Sequence of chain 1.A:
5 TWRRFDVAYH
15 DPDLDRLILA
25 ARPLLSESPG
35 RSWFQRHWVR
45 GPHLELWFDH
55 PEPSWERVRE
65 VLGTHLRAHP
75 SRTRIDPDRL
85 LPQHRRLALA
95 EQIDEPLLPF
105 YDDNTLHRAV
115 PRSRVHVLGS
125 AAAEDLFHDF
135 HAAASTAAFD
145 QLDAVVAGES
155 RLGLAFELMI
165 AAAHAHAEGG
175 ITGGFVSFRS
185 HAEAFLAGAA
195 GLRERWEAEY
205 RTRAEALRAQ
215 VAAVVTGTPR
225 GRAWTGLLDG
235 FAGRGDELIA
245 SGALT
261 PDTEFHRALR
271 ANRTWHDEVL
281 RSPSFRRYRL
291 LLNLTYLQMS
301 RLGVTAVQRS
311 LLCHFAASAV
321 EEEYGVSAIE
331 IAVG

Binding-site contacts:
Ligand atom S23 contacts residue ILE331 of chain 1.A at 3.8 Å.
Ligand atom C08 contacts residue ILE331 of chain 1.A at 3.5 Å (hydrophobic).
Ligand atom C29 contacts residue SER181 of chain 1.A at 3.8 Å.
Ligand atom N14 contacts residue VAL180 of chain 1.A at 3.4 Å.
Ligand atom O34 contacts residue HIS185 of chain 1.A at 2.8 Å (h-bond).
Ligand atom N09 contacts residue VAL279 of chain 1.A at 3.7 Å.
Ligand atom C17 contacts residue GLY177 of chain 1.A at 3.2 Å.
Ligand atom C16 contacts residue SER181 of chain 1.A at 3.4 Å.
Ligand atom O33 contacts residue SER184 of chain 1.A at 2.7 Å (h-bond).
Ligand atom C05 contacts residue THR274 of chain 1.A at 3.7 Å.
Ligand atom C16 contacts residue PHE285 of chain 1.A at 3.7 Å (hydrophobic).
Ligand atom N04 contacts residue ASN272 of chain 1.A at 3.3 Å (h-bond).
Ligand atom S12 contacts residue ASN272 of chain 1.A at 3.4 Å (h-bond).
Ligand atom C10 contacts residue VAL279 of chain 1.A at 3.8 Å (hydrophobic).
Ligand atom C30 contacts residue SER184 of chain 1.A at 3.4 Å.
Ligand atom C15 contacts residue VAL180 of chain 1.A at 3.6 Å (hydrophobic).
Ligand atom N04 contacts residue THR274 of chain 1.A at 3.6 Å.
Ligand atom C11 contacts residue LEU269 of chain 1.A at 3.6 Å (hydrophobic).
Ligand atom O34 contacts residue ARG289 of chain 1.A at 3.0 Å (salt-bridge).
Ligand atom C29 contacts residue SER184 of chain 1.A at 3.6 Å.
Ligand atom C13 contacts residue VAL180 of chain 1.A at 3.8 Å (hydrophobic).
Ligand atom C32 contacts residue SER184 of chain 1.A at 3.5 Å.
Ligand atom O34 contacts residue SER181 of chain 1.A at 3.3 Å (h-bond).
Ligand atom N28 contacts residue PHE285 of chain 1.A at 3.5 Å.
Ligand atom C02 contacts residue THR274 of chain 1.A at 3.6 Å.
Ligand atom N04 contacts residue ILE331 of chain 1.A at 3.7 Å.
Ligand atom S31 contacts residue LEU269 of chain 1.A at 3.5 Å.
Ligand atom C30 contacts residue LEU269 of chain 1.A at 3.7 Å (hydrophobic).
Ligand atom S31 contacts residue TRP275 of chain 1.A at 3.5 Å.
Ligand atom C27 contacts residue SER181 of chain 1.A at 3.7 Å.
Ligand atom C30 contacts residue TRP275 of chain 1.A at 3.8 Å (hydrophobic).
Ligand atom C32 contacts residue HIS185 of chain 1.A at 3.4 Å.
Ligand atom C24 contacts residue GLU172 of chain 1.A at 3.5 Å.
Ligand atom N09 contacts residue ILE331 of chain 1.A at 3.6 Å.
Ligand atom N01 contacts residue GLY334 of chain 1.A at 3.2 Å.
Ligand atom N28 contacts residue SER181 of chain 1.A at 2.8 Å (h-bond).
Ligand atom C22 contacts residue GLY177 of chain 1.A at 3.7 Å.
Ligand atom C03 contacts residue THR274 of chain 1.A at 3.7 Å.
Ligand atom O33 contacts residue HIS185 of chain 1.A at 3.3 Å (h-bond).
Ligand atom O26 contacts residue GLU172 of chain 1.A at 3.2 Å (salt-bridge).

A protein and the small-molecule ligand that binds it are described below.
Small molecule (SMILES): NCc1nc(-c2nc(-c3nc(-c4nc(C(=O)O)cs4)ccc3-c3nc(C(=O)O)cs3)cs2)cs1